This small molecule binds to this protein.
Small molecule (SMILES): C[C@H](O)CCCC(=O)CCC/C=C/c1cc(O)cc(O)c1C(=O)O

Sequence of chain 1.C:
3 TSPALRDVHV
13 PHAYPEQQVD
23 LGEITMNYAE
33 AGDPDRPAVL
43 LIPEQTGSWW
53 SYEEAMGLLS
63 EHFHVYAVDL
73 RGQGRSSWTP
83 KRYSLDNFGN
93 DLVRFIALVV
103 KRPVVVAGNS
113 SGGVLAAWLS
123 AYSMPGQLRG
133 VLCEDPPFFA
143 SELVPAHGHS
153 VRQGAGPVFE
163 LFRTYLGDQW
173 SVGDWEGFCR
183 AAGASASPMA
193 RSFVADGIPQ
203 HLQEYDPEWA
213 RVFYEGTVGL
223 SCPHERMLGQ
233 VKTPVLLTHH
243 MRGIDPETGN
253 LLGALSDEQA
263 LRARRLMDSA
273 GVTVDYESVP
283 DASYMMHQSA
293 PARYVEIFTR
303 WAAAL

Binding-site contacts:
Ligand atom C4P contacts residue GLY255 of chain 1.C at 3.6 Å.
Ligand atom O13 contacts residue GLN47 of chain 1.C at 3.0 Å (h-bond).
Ligand atom C3P contacts residue TYR286 of chain 1.C at 3.8 Å (hydrophobic).
Ligand atom C2 contacts residue GLN47 of chain 1.C at 3.7 Å.
Ligand atom C11 contacts residue PHE164 of chain 1.C at 3.5 Å (hydrophobic).
Ligand atom O13 contacts residue SER113 of chain 1.C at 3.0 Å (h-bond).
Ligand atom O12 contacts residue SER112 of chain 1.C at 3.4 Å.
Ligand atom C11 contacts residue THR48 of chain 1.C at 3.8 Å.
Ligand atom C4 contacts residue SER143 of chain 1.C at 3.8 Å.
Ligand atom C5P contacts residue TYR286 of chain 1.C at 3.8 Å (hydrophobic).
Ligand atom C3 contacts residue SER143 of chain 1.C at 3.9 Å.
Ligand atom C5 contacts residue ALA157 of chain 1.C at 3.8 Å (hydrophobic).
Ligand atom C4 contacts residue ALA157 of chain 1.C at 3.8 Å (hydrophobic).
Ligand atom O6P contacts residue MET191 of chain 1.C at 3.7 Å.
Ligand atom O12 contacts residue TYR286 of chain 1.C at 3.4 Å.
Ligand atom O13 contacts residue SER112 of chain 1.C at 3.2 Å.
Ligand atom C12 contacts residue SER113 of chain 1.C at 3.9 Å.
Ligand atom C5 contacts residue PRO139 of chain 1.C at 3.8 Å (hydrophobic).
Ligand atom O2 contacts residue GLN47 of chain 1.C at 2.8 Å (h-bond).
Ligand atom C3P contacts residue ALA256 of chain 1.C at 3.8 Å (hydrophobic).
Ligand atom C1P contacts residue SER112 of chain 1.C at 3.8 Å.
Ligand atom O10 contacts residue TYR286 of chain 1.C at 3.4 Å (h-bond).
Ligand atom C2P contacts residue ALA256 of chain 1.C at 3.9 Å (hydrophobic).
Ligand atom O2 contacts residue SER113 of chain 1.C at 3.2 Å (h-bond).
Ligand atom C8P contacts residue ALA157 of chain 1.C at 3.9 Å (hydrophobic).
Ligand atom C11 contacts residue PHE161 of chain 1.C at 3.9 Å (hydrophobic).
Ligand atom O4 contacts residue ALA157 of chain 1.C at 3.7 Å.
Ligand atom C12 contacts residue SER112 of chain 1.C at 3.2 Å.
Ligand atom O4 contacts residue ALA142 of chain 1.C at 3.9 Å.
Ligand atom C3 contacts residue PHE161 of chain 1.C at 3.5 Å (hydrophobic).
Ligand atom C4 contacts residue PRO139 of chain 1.C at 3.8 Å (hydrophobic).
Ligand atom C3P contacts residue GLY255 of chain 1.C at 3.8 Å.
Ligand atom C5P contacts residue MET191 of chain 1.C at 3.7 Å (hydrophobic).
Ligand atom O4 contacts residue VAL153 of chain 1.C at 3.8 Å.
Ligand atom O6P contacts residue ALA157 of chain 1.C at 3.9 Å.
Ligand atom C1 contacts residue SER112 of chain 1.C at 3.9 Å.
Ligand atom C6P contacts residue MET191 of chain 1.C at 3.8 Å (hydrophobic).
Ligand atom O4 contacts residue SER143 of chain 1.C at 3.2 Å.
Ligand atom C2 contacts residue PHE161 of chain 1.C at 3.9 Å (hydrophobic).
Ligand atom O4 contacts residue PHE161 of chain 1.C at 3.9 Å.